Sequence of chain 1.A:
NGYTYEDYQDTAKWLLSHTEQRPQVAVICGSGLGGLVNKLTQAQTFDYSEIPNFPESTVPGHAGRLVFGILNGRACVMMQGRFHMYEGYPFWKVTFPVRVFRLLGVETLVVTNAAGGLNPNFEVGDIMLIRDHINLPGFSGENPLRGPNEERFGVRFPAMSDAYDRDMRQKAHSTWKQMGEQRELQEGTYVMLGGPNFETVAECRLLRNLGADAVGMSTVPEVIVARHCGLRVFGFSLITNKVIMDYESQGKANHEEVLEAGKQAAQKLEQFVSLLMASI

A small-molecule ligand and the protein it binds are described below.
Small molecule (SMILES): O=c1[nH]cnc2c([C@@H]3N[C@H](CO)[C@@H](O)[C@H]3O)c[nH]c12

Binding-site contacts:
Ligand atom C2 contacts residue MET219 of chain 1.A at 3.5 Å (hydrophobic).
Ligand atom C2' contacts residue PO41 of chain 1.C at 3.5 Å.
Ligand atom N1 contacts residue GLU201 of chain 1.A at 2.9 Å (salt-bridge).
Ligand atom N3 contacts residue MET219 of chain 1.A at 3.7 Å.
Ligand atom C9 contacts residue ALA116 of chain 1.A at 3.4 Å (hydrophobic).
Ligand atom C4' contacts residue PO41 of chain 1.C at 3.2 Å.
Ligand atom O5' contacts residue HIS257 of chain 1.A at 2.9 Å (h-bond).
Ligand atom C1' contacts residue ALA116 of chain 1.A at 3.2 Å (hydrophobic).
Ligand atom C3' contacts residue TYR88 of chain 1.A at 3.7 Å (hydrophobic).
Ligand atom O3' contacts residue TYR88 of chain 1.A at 2.8 Å (h-bond).
Ligand atom C6 contacts residue GLY118 of chain 1.A at 3.8 Å.
Ligand atom N7 contacts residue ALA117 of chain 1.A at 3.7 Å.
Ligand atom C3' contacts residue MET219 of chain 1.A at 3.8 Å (hydrophobic).
Ligand atom O2' contacts residue PO41 of chain 1.C at 2.8 Å (h-bond).
Ligand atom N3 contacts residue GLY218 of chain 1.A at 3.7 Å.
Ligand atom C6 contacts residue PHE200 of chain 1.A at 3.7 Å (hydrophobic).
Ligand atom N4' contacts residue PO41 of chain 1.C at 2.8 Å (h-bond).
Ligand atom O6 contacts residue VAL245 of chain 1.A at 3.5 Å.
Ligand atom C5 contacts residue GLY118 of chain 1.A at 3.6 Å.
Ligand atom O3' contacts residue PO41 of chain 1.C at 2.7 Å (h-bond).
Ligand atom N4' contacts residue SER33 of chain 1.A at 3.7 Å.
Ligand atom O5' contacts residue PHE200 of chain 1.A at 3.5 Å.
Ligand atom N7 contacts residue GLY118 of chain 1.A at 3.4 Å (h-bond).
Ligand atom C6 contacts residue GLU201 of chain 1.A at 3.7 Å.
Ligand atom C5 contacts residue PHE200 of chain 1.A at 3.7 Å (hydrophobic).
Ligand atom O6 contacts residue GLY118 of chain 1.A at 3.4 Å.
Ligand atom O6 contacts residue GLU201 of chain 1.A at 3.6 Å.
Ligand atom C5' contacts residue HIS257 of chain 1.A at 3.3 Å.
Ligand atom N7 contacts residue ASN243 of chain 1.A at 2.8 Å (h-bond).
Ligand atom C2 contacts residue GLU201 of chain 1.A at 3.2 Å.
Ligand atom C1' contacts residue PO41 of chain 1.C at 3.2 Å.
Ligand atom O5' contacts residue VAL260 of chain 1.A at 3.4 Å.
Ligand atom N1 contacts residue PHE200 of chain 1.A at 3.8 Å.
Ligand atom C8 contacts residue ALA116 of chain 1.A at 3.5 Å (hydrophobic).
Ligand atom O6 contacts residue ASN243 of chain 1.A at 3.1 Å (h-bond).
Ligand atom O3' contacts residue HIS86 of chain 1.A at 3.4 Å (h-bond).
Ligand atom C8 contacts residue THR242 of chain 1.A at 3.7 Å.
Ligand atom C3' contacts residue PO41 of chain 1.C at 3.3 Å.
Ligand atom C5' contacts residue PHE200 of chain 1.A at 3.7 Å (hydrophobic).
Ligand atom O2' contacts residue MET219 of chain 1.A at 2.8 Å (h-bond).